A protein and the small-molecule ligand that binds it are described below.
Small molecule (SMILES): CC(=O)N[C@@H]1[C@@H](O)[C@H](O)[C@@H](CO)O[C@H]1O

Sequence of chain 1.B:
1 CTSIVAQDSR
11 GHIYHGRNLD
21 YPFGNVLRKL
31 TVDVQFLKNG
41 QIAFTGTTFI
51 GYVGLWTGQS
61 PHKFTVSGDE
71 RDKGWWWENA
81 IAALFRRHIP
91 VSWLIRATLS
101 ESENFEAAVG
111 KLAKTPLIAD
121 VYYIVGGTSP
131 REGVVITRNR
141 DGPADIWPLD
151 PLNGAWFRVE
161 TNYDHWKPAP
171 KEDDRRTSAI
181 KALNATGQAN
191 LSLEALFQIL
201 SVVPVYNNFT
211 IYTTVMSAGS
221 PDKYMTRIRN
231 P

Binding-site contacts:
Ligand atom C8 contacts residue ILE180 of chain 1.B at 3.6 Å (hydrophobic).
Ligand atom C3 contacts residue ASN184 of chain 1.B at 3.8 Å.
Ligand atom N2 contacts residue ILE180 of chain 1.B at 3.8 Å.
Ligand atom C5 contacts residue ASN184 of chain 1.B at 3.7 Å.
Ligand atom N2 contacts residue ASN184 of chain 1.B at 2.9 Å (h-bond).
Ligand atom C4 contacts residue ASN184 of chain 1.B at 4.3 Å.
Ligand atom C8 contacts residue LYS181 of chain 1.B at 4.3 Å.
Ligand atom O7 contacts residue ASN184 of chain 1.B at 3.0 Å (h-bond).
Ligand atom C7 contacts residue ILE180 of chain 1.B at 4.0 Å (hydrophobic).
Ligand atom O5 contacts residue ASN184 of chain 1.B at 2.4 Å (h-bond).
Ligand atom C2 contacts residue ASN184 of chain 1.B at 2.5 Å.
Ligand atom C7 contacts residue ASN184 of chain 1.B at 3.1 Å.
Ligand atom C1 contacts residue ASN184 of chain 1.B at 1.4 Å.
Ligand atom C8 contacts residue ASN184 of chain 1.B at 4.3 Å.